Sequence of chain 1.D:
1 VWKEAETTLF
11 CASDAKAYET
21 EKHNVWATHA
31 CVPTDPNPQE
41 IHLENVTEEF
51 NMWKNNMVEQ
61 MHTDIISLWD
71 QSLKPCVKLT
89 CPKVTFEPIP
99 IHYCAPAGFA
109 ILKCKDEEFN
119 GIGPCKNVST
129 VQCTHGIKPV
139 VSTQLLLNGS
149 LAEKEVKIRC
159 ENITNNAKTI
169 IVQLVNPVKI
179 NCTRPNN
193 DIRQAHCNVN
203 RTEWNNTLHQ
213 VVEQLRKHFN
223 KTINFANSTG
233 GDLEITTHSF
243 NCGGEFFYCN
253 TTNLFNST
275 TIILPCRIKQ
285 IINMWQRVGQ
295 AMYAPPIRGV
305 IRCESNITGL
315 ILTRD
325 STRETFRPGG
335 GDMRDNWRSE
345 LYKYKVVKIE

Sequence of chain 1.F:
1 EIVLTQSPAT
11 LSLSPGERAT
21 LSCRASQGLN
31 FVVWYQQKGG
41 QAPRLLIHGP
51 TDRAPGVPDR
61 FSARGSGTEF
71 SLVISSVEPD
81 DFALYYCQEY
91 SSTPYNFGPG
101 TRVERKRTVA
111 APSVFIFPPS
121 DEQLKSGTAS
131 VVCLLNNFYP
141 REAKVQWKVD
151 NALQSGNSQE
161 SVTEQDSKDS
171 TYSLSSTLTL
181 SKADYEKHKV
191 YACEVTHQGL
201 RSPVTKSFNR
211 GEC

Binding-site contacts:
Ligand atom O5 contacts residue THR162 of chain 1.D at 3.3 Å (h-bond).
Ligand atom C7 contacts residue ASN30 of chain 1.F at 3.3 Å.
Ligand atom O7 contacts residue ASN30 of chain 1.F at 3.1 Å (h-bond).
Ligand atom C3 contacts residue THR162 of chain 1.D at 4.5 Å.
Ligand atom O4 contacts residue GLY28 of chain 1.F at 4.4 Å.
Ligand atom C7 contacts residue ASN160 of chain 1.D at 2.9 Å.
Ligand atom O4 contacts residue ASN30 of chain 1.F at 3.7 Å.
Ligand atom C8 contacts residue ASN160 of chain 1.D at 4.2 Å.
Ligand atom C2 contacts residue ASN160 of chain 1.D at 2.5 Å.
Ligand atom C1 contacts residue ASN160 of chain 1.D at 1.4 Å.
Ligand atom C2 contacts residue THR162 of chain 1.D at 3.5 Å.
Ligand atom N2 contacts residue ASN30 of chain 1.F at 3.5 Å (h-bond).
Ligand atom O3 contacts residue ASN30 of chain 1.F at 3.9 Å.
Ligand atom C5 contacts residue ASN30 of chain 1.F at 4.1 Å.
Ligand atom O5 contacts residue ASN160 of chain 1.D at 2.5 Å (h-bond).
Ligand atom C4 contacts residue ASN30 of chain 1.F at 4.2 Å.
Ligand atom C4 contacts residue THR162 of chain 1.D at 4.3 Å.
Ligand atom O7 contacts residue LYS166 of chain 1.D at 4.1 Å.
Ligand atom N2 contacts residue ASN160 of chain 1.D at 3.0 Å (h-bond).
Ligand atom O5 contacts residue ASN30 of chain 1.F at 4.4 Å.
Ligand atom C5 contacts residue ASN160 of chain 1.D at 3.6 Å.
Ligand atom O3 contacts residue LEU29 of chain 1.F at 3.7 Å.
Ligand atom C1 contacts residue THR162 of chain 1.D at 3.5 Å.
Ligand atom O7 contacts residue ASN160 of chain 1.D at 2.2 Å (h-bond).
Ligand atom C3 contacts residue ASN30 of chain 1.F at 3.4 Å.
Ligand atom C3 contacts residue GLY28 of chain 1.F at 4.4 Å.
Ligand atom C6 contacts residue ASN160 of chain 1.D at 4.1 Å.
Ligand atom C8 contacts residue ASN30 of chain 1.F at 4.1 Å.
Ligand atom C3 contacts residue ASN160 of chain 1.D at 3.9 Å.
Ligand atom O3 contacts residue GLY28 of chain 1.F at 3.1 Å (h-bond).
Ligand atom C4 contacts residue ASN160 of chain 1.D at 4.3 Å.
Ligand atom C1 contacts residue ASN30 of chain 1.F at 3.6 Å.
Ligand atom C5 contacts residue THR162 of chain 1.D at 4.3 Å.
Ligand atom C2 contacts residue ASN30 of chain 1.F at 3.6 Å.
Ligand atom C8 contacts residue PHE31 of chain 1.F at 3.4 Å (hydrophobic).

This small molecule binds to this protein.
Small molecule (SMILES): CC(=O)N[C@@H]1[C@@H](O)[C@H](O)[C@@H](CO)O[C@H]1O